Sequence of chain 1.C:
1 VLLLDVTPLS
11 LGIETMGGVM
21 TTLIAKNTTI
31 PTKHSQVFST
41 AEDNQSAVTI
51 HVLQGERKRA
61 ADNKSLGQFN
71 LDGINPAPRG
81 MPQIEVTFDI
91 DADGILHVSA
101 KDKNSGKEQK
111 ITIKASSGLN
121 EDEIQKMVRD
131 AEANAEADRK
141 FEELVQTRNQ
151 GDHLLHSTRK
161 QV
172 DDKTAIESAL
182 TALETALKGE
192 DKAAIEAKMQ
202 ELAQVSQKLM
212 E

Binding-site contacts:
Ligand atom CB contacts residue ALA41 of chain 1.C at 3.7 Å (hydrophobic).
Ligand atom CZ contacts residue GLU42 of chain 1.C at 3.5 Å.
Ligand atom CB contacts residue THR15 of chain 1.C at 3.7 Å.
Ligand atom CD2 contacts residue THR21 of chain 1.C at 3.1 Å.
Ligand atom CG contacts residue GLU42 of chain 1.C at 3.1 Å.
Ligand atom CZ contacts residue GLY80 of chain 1.C at 3.7 Å.
Ligand atom O contacts residue GLN45 of chain 1.C at 3.4 Å (h-bond).
Ligand atom O contacts residue ALA41 of chain 1.C at 2.5 Å.
Ligand atom N contacts residue SER39 of chain 1.C at 3.5 Å (h-bond).
Ligand atom CG contacts residue ASN70 of chain 1.C at 3.5 Å.
Ligand atom NH2 contacts residue GLN45 of chain 1.C at 3.5 Å.
Ligand atom O contacts residue THR49 of chain 1.C at 3.2 Å.
Ligand atom CE1 contacts residue GLY80 of chain 1.C at 3.4 Å.
Ligand atom CE2 contacts residue THR21 of chain 1.C at 3.5 Å.
Ligand atom CD1 contacts residue SER39 of chain 1.C at 3.6 Å.
Ligand atom CB contacts residue PHE38 of chain 1.C at 3.6 Å (hydrophobic).
Ligand atom CG contacts residue THR49 of chain 1.C at 3.6 Å.
Ligand atom CG contacts residue SER39 of chain 1.C at 3.5 Å.
Ligand atom NH2 contacts residue ASP43 of chain 1.C at 2.9 Å (salt-bridge).
Ligand atom C contacts residue ALA41 of chain 1.C at 3.7 Å (hydrophobic).
Ligand atom NH2 contacts residue ASN44 of chain 1.C at 3.0 Å (h-bond).
Ligand atom NH1 contacts residue GLU42 of chain 1.C at 3.0 Å (salt-bridge).
Ligand atom CD1 contacts residue VAL37 of chain 1.C at 3.2 Å (hydrophobic).
Ligand atom CD contacts residue THR49 of chain 1.C at 3.4 Å.
Ligand atom CA contacts residue ALA47 of chain 1.C at 3.5 Å (hydrophobic).
Ligand atom CD1 contacts residue SER39 of chain 1.C at 3.5 Å.
Ligand atom N contacts residue GLN45 of chain 1.C at 3.6 Å.
Ligand atom CE1 contacts residue SER39 of chain 1.C at 3.7 Å.
Ligand atom CD contacts residue ALA47 of chain 1.C at 3.2 Å (hydrophobic).
Ligand atom CD2 contacts residue ILE13 of chain 1.C at 3.7 Å (hydrophobic).
Ligand atom CB contacts residue ASN70 of chain 1.C at 3.2 Å.
Ligand atom O contacts residue PHE38 of chain 1.C at 3.6 Å.
Ligand atom O contacts residue VAL48 of chain 1.C at 3.6 Å.
Ligand atom CD1 contacts residue THR40 of chain 1.C at 3.5 Å.
Ligand atom O contacts residue THR15 of chain 1.C at 3.0 Å.
Ligand atom CA contacts residue SER39 of chain 1.C at 3.5 Å.
Ligand atom O contacts residue MET16 of chain 1.C at 2.8 Å (h-bond).
Ligand atom O contacts residue SER39 of chain 1.C at 2.9 Å (h-bond).
Ligand atom C contacts residue GLN45 of chain 1.C at 3.4 Å.
Ligand atom CD1 contacts residue PHE38 of chain 1.C at 3.7 Å (hydrophobic).

A small-molecule ligand and the protein it binds are described below.
Small molecule (SMILES): CC(C)C[C@H](NC(=O)[C@@H](N)CCCCN)C(=O)N[C@@H](Cc1ccc(O)cc1)C(=O)N[C@@H](CC1CCCCC1)C(=O)N[C@@H](CC(C)C)C(=O)N1CCC[C@H]1C(=O)N[C@@H](CCCN=C(N)N)C(=O)N1CCC[C@H]1C(=O)N[C@H](C=O)[C@@H](C)O